Binding-site contacts:
Ligand atom N18 contacts residue GLY46 of chain 1.A at 3.7 Å.
Ligand atom O1 contacts residue HIS115 of chain 1.A at 4.0 Å.
Ligand atom C8 contacts residue VAL53 of chain 1.A at 4.0 Å (hydrophobic).
Ligand atom N7 contacts residue ILE174 of chain 1.A at 3.4 Å.
Ligand atom C4 contacts residue ILE174 of chain 1.A at 3.7 Å (hydrophobic).
Ligand atom C13 contacts residue VAL53 of chain 1.A at 4.0 Å (hydrophobic).
Ligand atom C3 contacts residue PHE113 of chain 1.A at 4.0 Å (hydrophobic).
Ligand atom C11 contacts residue ASP175 of chain 1.A at 4.0 Å.
Ligand atom C5 contacts residue VAL66 of chain 1.A at 3.9 Å (hydrophobic).
Ligand atom C3 contacts residue ILE174 of chain 1.A at 4.0 Å (hydrophobic).
Ligand atom O1 contacts residue GLU114 of chain 1.A at 3.7 Å.
Ligand atom C17 contacts residue HIS160 of chain 1.A at 3.5 Å.
Ligand atom C14 contacts residue VAL53 of chain 1.A at 3.9 Å (hydrophobic).
Ligand atom C16 contacts residue HIS160 of chain 1.A at 3.4 Å.
Ligand atom C8 contacts residue ILE174 of chain 1.A at 3.6 Å (hydrophobic).
Ligand atom N18 contacts residue HIS160 of chain 1.A at 3.5 Å (h-bond).
Ligand atom C2 contacts residue ILE95 of chain 1.A at 4.1 Å (hydrophobic).
Ligand atom C2 contacts residue GLU114 of chain 1.A at 4.0 Å.
Ligand atom C6 contacts residue VAL66 of chain 1.A at 3.9 Å (hydrophobic).
Ligand atom C17 contacts residue GLY46 of chain 1.A at 4.1 Å.
Ligand atom C2 contacts residue VAL66 of chain 1.A at 4.0 Å (hydrophobic).
Ligand atom C5 contacts residue ILE174 of chain 1.A at 3.9 Å (hydrophobic).
Ligand atom C1 contacts residue VAL66 of chain 1.A at 3.6 Å (hydrophobic).
Ligand atom O1 contacts residue VAL116 of chain 1.A at 3.1 Å (h-bond).
Ligand atom C13 contacts residue HIS160 of chain 1.A at 3.9 Å.
Ligand atom C10 contacts residue VAL53 of chain 1.A at 3.6 Å (hydrophobic).
Ligand atom O19 contacts residue LEU45 of chain 1.A at 3.6 Å.
Ligand atom C9 contacts residue ILE174 of chain 1.A at 3.9 Å (hydrophobic).
Ligand atom C11 contacts residue VAL53 of chain 1.A at 3.7 Å (hydrophobic).
Ligand atom C19 contacts residue HIS160 of chain 1.A at 3.7 Å.
Ligand atom C4 contacts residue VAL66 of chain 1.A at 4.1 Å (hydrophobic).
Ligand atom C9 contacts residue VAL53 of chain 1.A at 3.8 Å (hydrophobic).
Ligand atom C14 contacts residue MET163 of chain 1.A at 3.9 Å (hydrophobic).
Ligand atom C16 contacts residue VAL53 of chain 1.A at 3.9 Å (hydrophobic).
Ligand atom O1 contacts residue VAL66 of chain 1.A at 3.4 Å.
Ligand atom C12 contacts residue VAL53 of chain 1.A at 3.7 Å (hydrophobic).
Ligand atom C15 contacts residue LEU45 of chain 1.A at 4.0 Å (hydrophobic).
Ligand atom C3 contacts residue VAL66 of chain 1.A at 4.1 Å (hydrophobic).
Ligand atom C15 contacts residue MET163 of chain 1.A at 3.6 Å (hydrophobic).
Ligand atom C12 contacts residue HIS160 of chain 1.A at 3.6 Å.

A protein and the small-molecule ligand that binds it are described below.
Small molecule (SMILES): Cc1c2c(c(C)c3c1[nH]c1ccc(O)cc13)C(=O)N=CC2

Sequence of chain 1.A:
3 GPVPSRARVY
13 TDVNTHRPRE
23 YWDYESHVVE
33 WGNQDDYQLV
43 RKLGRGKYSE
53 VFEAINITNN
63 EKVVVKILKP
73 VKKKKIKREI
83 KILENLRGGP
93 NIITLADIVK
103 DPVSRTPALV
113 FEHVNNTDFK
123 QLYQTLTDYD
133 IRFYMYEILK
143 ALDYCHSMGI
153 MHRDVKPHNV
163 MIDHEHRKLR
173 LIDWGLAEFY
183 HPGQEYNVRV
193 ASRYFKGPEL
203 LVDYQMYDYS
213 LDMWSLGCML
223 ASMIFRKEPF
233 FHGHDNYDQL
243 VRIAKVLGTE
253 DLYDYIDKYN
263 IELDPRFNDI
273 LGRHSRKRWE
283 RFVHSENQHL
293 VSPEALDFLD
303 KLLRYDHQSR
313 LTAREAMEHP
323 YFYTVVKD